A protein and the small-molecule ligand that binds it are described below.
Small molecule (SMILES): Nc1nc2c(ncn2[C@@H]2O[C@H](CO[P](=O)(O)O[P](=O)(O)OP(O)(O)=S)[C@@H](O)[C@H]2O)c(=O)[nH]1

Binding-site contacts:
Ligand atom N7 contacts residue ALA366 of chain 1.C at 3.2 Å.
Ligand atom O3G contacts residue GLY226 of chain 1.C at 2.6 Å (h-bond).
Ligand atom O2' contacts residue ARG199 of chain 1.C at 3.1 Å.
Ligand atom O6 contacts residue ASN292 of chain 1.C at 3.4 Å (h-bond).
Ligand atom O2B contacts residue MG1 of chain 1.I at 2.1 Å.
Ligand atom O3' contacts residue ARG201 of chain 1.C at 3.4 Å.
Ligand atom O2' contacts residue LEU198 of chain 1.C at 3.1 Å (h-bond).
Ligand atom O3A contacts residue GLU50 of chain 1.C at 3.2 Å.
Ligand atom O2G contacts residue THR204 of chain 1.C at 3.4 Å (h-bond).
Ligand atom O4' contacts residue ASP173 of chain 1.C at 3.4 Å.
Ligand atom C6 contacts residue LYS293 of chain 1.C at 3.6 Å.
Ligand atom N2 contacts residue ASP295 of chain 1.C at 3.0 Å (salt-bridge).
Ligand atom O3B contacts residue MG1 of chain 1.I at 3.6 Å.
Ligand atom O1B contacts residue SER51 of chain 1.C at 3.4 Å (h-bond).
Ligand atom O1A contacts residue GLY52 of chain 1.C at 3.2 Å.
Ligand atom N1 contacts residue VAL367 of chain 1.C at 3.4 Å.
Ligand atom O3G contacts residue MG1 of chain 1.I at 3.5 Å.
Ligand atom PB contacts residue MG1 of chain 1.I at 3.2 Å.
Ligand atom PG contacts residue MG1 of chain 1.I at 3.1 Å.
Ligand atom O1A contacts residue THR55 of chain 1.C at 3.1 Å (h-bond).
Ligand atom O3G contacts residue LYS53 of chain 1.C at 2.7 Å (salt-bridge).
Ligand atom O2B contacts residue SER54 of chain 1.C at 2.4 Å (h-bond).
Ligand atom O1A contacts residue SER54 of chain 1.C at 3.2 Å (h-bond).
Ligand atom O2G contacts residue MG1 of chain 1.I at 1.9 Å.
Ligand atom O3A contacts residue SER51 of chain 1.C at 3.5 Å (h-bond).
Ligand atom O3' contacts residue ARG199 of chain 1.C at 2.8 Å (salt-bridge).
Ligand atom O6 contacts residue CYS365 of chain 1.C at 3.4 Å (h-bond).
Ligand atom O3A contacts residue GLY52 of chain 1.C at 3.1 Å (h-bond).
Ligand atom O6 contacts residue ALA366 of chain 1.C at 3.0 Å (h-bond).
Ligand atom N7 contacts residue ASN292 of chain 1.C at 3.2 Å (h-bond).
Ligand atom C2 contacts residue ASP295 of chain 1.C at 3.5 Å.
Ligand atom C8 contacts residue THR55 of chain 1.C at 3.5 Å.
Ligand atom O1B contacts residue LYS53 of chain 1.C at 2.6 Å (salt-bridge).
Ligand atom O1B contacts residue GLY52 of chain 1.C at 3.0 Å (h-bond).
Ligand atom C2' contacts residue THR55 of chain 1.C at 3.5 Å.
Ligand atom N1 contacts residue ASP295 of chain 1.C at 2.9 Å (salt-bridge).
Ligand atom O3B contacts residue GLU50 of chain 1.C at 2.8 Å (salt-bridge).
Ligand atom N2 contacts residue LEU296 of chain 1.C at 3.3 Å.
Ligand atom O6 contacts residue LYS293 of chain 1.C at 3.1 Å (salt-bridge).
Ligand atom O2G contacts residue SER54 of chain 1.C at 3.5 Å (h-bond).

Sequence of chain 1.C:
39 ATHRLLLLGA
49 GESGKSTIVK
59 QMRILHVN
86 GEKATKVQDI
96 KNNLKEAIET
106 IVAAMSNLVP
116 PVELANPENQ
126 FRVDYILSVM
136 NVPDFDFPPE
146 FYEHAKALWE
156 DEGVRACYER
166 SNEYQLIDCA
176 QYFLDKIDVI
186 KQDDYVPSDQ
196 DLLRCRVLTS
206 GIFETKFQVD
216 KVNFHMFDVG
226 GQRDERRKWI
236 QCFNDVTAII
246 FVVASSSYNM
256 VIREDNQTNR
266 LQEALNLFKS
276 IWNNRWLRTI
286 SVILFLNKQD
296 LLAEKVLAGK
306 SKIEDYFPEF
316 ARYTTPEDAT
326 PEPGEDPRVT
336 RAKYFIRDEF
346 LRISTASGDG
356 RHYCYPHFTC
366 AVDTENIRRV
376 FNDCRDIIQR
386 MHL